The protein below binds the small molecule below.
Small molecule (SMILES): OC[C@H]1O[C@H](O[C@H]2[C@H](O)[C@@H](O)[C@@H](O)O[C@@H]2CO)[C@H](O)[C@@H](O)[C@@H]1O

Binding-site contacts:
Ligand atom C4 contacts residue ASN376 of chain 1.B at 3.6 Å.
Ligand atom O6 contacts residue TYR383 of chain 1.B at 3.3 Å.
Ligand atom C6 contacts residue ASN437 of chain 1.B at 3.4 Å.
Ligand atom C4 contacts residue LEU379 of chain 1.B at 3.8 Å (hydrophobic).
Ligand atom C6 contacts residue SER433 of chain 1.B at 4.1 Å.
Ligand atom C4 contacts residue PHE436 of chain 1.B at 4.2 Å (hydrophobic).
Ligand atom C3 contacts residue LEU379 of chain 1.B at 4.2 Å (hydrophobic).
Ligand atom O5 contacts residue GLY380 of chain 1.B at 3.6 Å.
Ligand atom C2 contacts residue TYR325 of chain 1.B at 3.9 Å (hydrophobic).
Ligand atom C6 contacts residue TYR383 of chain 1.B at 3.9 Å (hydrophobic).
Ligand atom C5 contacts residue ASN376 of chain 1.B at 4.0 Å.
Ligand atom C4 contacts residue TYR325 of chain 1.B at 4.1 Å (hydrophobic).
Ligand atom O3 contacts residue SER329 of chain 1.B at 3.0 Å (h-bond).
Ligand atom C3 contacts residue TYR325 of chain 1.B at 3.8 Å (hydrophobic).
Ligand atom O1 contacts residue PHE436 of chain 1.B at 3.7 Å.
Ligand atom O2 contacts residue SER329 of chain 1.B at 3.9 Å.
Ligand atom C6 contacts residue GLY380 of chain 1.B at 3.7 Å.
Ligand atom C2 contacts residue LEU379 of chain 1.B at 3.8 Å (hydrophobic).
Ligand atom O4 contacts residue LEU379 of chain 1.B at 3.8 Å.
Ligand atom C5 contacts residue TYR383 of chain 1.B at 4.1 Å (hydrophobic).
Ligand atom C6 contacts residue PHE436 of chain 1.B at 3.7 Å (hydrophobic).
Ligand atom C3 contacts residue PHE436 of chain 1.B at 4.2 Å (hydrophobic).
Ligand atom O5 contacts residue TYR383 of chain 1.B at 3.4 Å.
Ligand atom O2 contacts residue TYR325 of chain 1.B at 3.5 Å.
Ligand atom C5 contacts residue ASN437 of chain 1.B at 4.2 Å.
Ligand atom C1 contacts residue TYR383 of chain 1.B at 3.9 Å (hydrophobic).
Ligand atom O4 contacts residue PHE436 of chain 1.B at 3.4 Å.
Ligand atom C3 contacts residue SER329 of chain 1.B at 4.0 Å.
Ligand atom O6 contacts residue SER433 of chain 1.B at 3.2 Å (h-bond).
Ligand atom O3 contacts residue LEU379 of chain 1.B at 3.3 Å.
Ligand atom C6 contacts residue ASN376 of chain 1.B at 3.3 Å.
Ligand atom O6 contacts residue THR291 of chain 1.B at 3.9 Å.
Ligand atom O6 contacts residue ASN437 of chain 1.B at 3.0 Å (h-bond).
Ligand atom C5 contacts residue PHE436 of chain 1.B at 3.7 Å (hydrophobic).
Ligand atom O4 contacts residue ASN440 of chain 1.B at 3.1 Å (h-bond).
Ligand atom O5 contacts residue LEU379 of chain 1.B at 4.0 Å.
Ligand atom O4 contacts residue ASN376 of chain 1.B at 2.9 Å (h-bond).
Ligand atom O3 contacts residue TYR325 of chain 1.B at 2.8 Å (h-bond).
Ligand atom C5 contacts residue GLY380 of chain 1.B at 4.1 Å.
Ligand atom O6 contacts residue GLY380 of chain 1.B at 3.8 Å.

Sequence of chain 1.B:
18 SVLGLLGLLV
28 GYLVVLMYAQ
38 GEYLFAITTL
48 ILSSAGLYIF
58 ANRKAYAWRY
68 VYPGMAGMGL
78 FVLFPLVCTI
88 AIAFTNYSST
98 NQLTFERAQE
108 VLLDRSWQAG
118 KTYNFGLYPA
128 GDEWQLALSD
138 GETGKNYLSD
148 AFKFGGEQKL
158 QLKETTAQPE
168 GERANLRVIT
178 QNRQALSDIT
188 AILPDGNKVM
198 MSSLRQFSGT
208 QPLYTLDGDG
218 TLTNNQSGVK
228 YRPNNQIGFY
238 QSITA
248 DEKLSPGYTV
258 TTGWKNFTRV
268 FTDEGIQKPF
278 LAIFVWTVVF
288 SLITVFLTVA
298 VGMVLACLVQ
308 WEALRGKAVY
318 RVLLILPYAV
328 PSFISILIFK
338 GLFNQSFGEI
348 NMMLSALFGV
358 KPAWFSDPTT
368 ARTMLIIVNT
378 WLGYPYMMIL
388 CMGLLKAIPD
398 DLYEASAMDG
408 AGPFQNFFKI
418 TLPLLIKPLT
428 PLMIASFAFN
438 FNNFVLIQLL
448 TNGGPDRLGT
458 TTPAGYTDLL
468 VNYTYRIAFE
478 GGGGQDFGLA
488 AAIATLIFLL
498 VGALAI